Sequence of chain 1.G:
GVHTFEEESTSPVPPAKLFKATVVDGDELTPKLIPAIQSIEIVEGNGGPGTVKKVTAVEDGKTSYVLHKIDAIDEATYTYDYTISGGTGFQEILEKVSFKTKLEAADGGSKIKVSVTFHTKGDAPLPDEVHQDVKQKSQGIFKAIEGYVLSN

This small molecule binds to this protein.
Small molecule (SMILES): O=S(=O)(O)c1cccc2cccc(Nc3ccccc3)c12

Binding-site contacts:
Ligand atom C2 contacts residue LEU68 of chain 1.G at 4.1 Å (hydrophobic).
Ligand atom C1 contacts residue VAL53 of chain 1.G at 4.1 Å (hydrophobic).
Ligand atom C11 contacts residue VAL53 of chain 1.G at 4.4 Å (hydrophobic).
Ligand atom C15 contacts residue LYS70 of chain 1.G at 3.7 Å.
Ligand atom C5 contacts residue GLU45 of chain 1.G at 4.2 Å.
Ligand atom C2 contacts residue VAL53 of chain 1.G at 4.1 Å (hydrophobic).
Ligand atom C14 contacts residue LYS70 of chain 1.G at 4.2 Å.
Ligand atom C5 contacts residue VAL44 of chain 1.G at 4.5 Å (hydrophobic).
Ligand atom C7 contacts residue VAL44 of chain 1.G at 4.4 Å (hydrophobic).
Ligand atom C12 contacts residue VAL53 of chain 1.G at 4.0 Å (hydrophobic).
Ligand atom O2 contacts residue LYS70 of chain 1.G at 4.2 Å.
Ligand atom C3 contacts residue VAL53 of chain 1.G at 4.3 Å (hydrophobic).
Ligand atom C12 contacts residue LEU68 of chain 1.G at 4.0 Å (hydrophobic).
Ligand atom S contacts residue VAL53 of chain 1.G at 4.3 Å.
Ligand atom C12 contacts residue LYS70 of chain 1.G at 4.0 Å.
Ligand atom N contacts residue LYS70 of chain 1.G at 4.0 Å.
Ligand atom C11 contacts residue LYS70 of chain 1.G at 3.6 Å.
Ligand atom O3 contacts residue LYS70 of chain 1.G at 2.7 Å (salt-bridge).
Ligand atom C13 contacts residue LEU68 of chain 1.G at 4.1 Å (hydrophobic).
Ligand atom C8 contacts residue GLU45 of chain 1.G at 3.3 Å.
Ligand atom C6 contacts residue GLU45 of chain 1.G at 3.6 Å.
Ligand atom C4 contacts residue VAL44 of chain 1.G at 3.9 Å (hydrophobic).
Ligand atom N contacts residue VAL53 of chain 1.G at 4.1 Å.
Ligand atom O1 contacts residue LYS70 of chain 1.G at 3.9 Å.
Ligand atom C10 contacts residue VAL53 of chain 1.G at 4.1 Å (hydrophobic).
Ligand atom O3 contacts residue VAL53 of chain 1.G at 3.2 Å.
Ligand atom C9 contacts residue GLU45 of chain 1.G at 4.1 Å.
Ligand atom C13 contacts residue LYS70 of chain 1.G at 4.3 Å.
Ligand atom C14 contacts residue SER86 of chain 1.G at 3.4 Å.
Ligand atom C6 contacts residue VAL44 of chain 1.G at 4.0 Å (hydrophobic).
Ligand atom C3 contacts residue VAL44 of chain 1.G at 4.2 Å (hydrophobic).
Ligand atom C3 contacts residue LEU68 of chain 1.G at 4.5 Å (hydrophobic).
Ligand atom C9 contacts residue VAL53 of chain 1.G at 4.2 Å (hydrophobic).
Ligand atom O2 contacts residue GLU45 of chain 1.G at 4.4 Å.
Ligand atom C16 contacts residue LYS70 of chain 1.G at 3.4 Å.
Ligand atom C13 contacts residue SER86 of chain 1.G at 3.5 Å.
Ligand atom C7 contacts residue GLU45 of chain 1.G at 3.3 Å.
Ligand atom S contacts residue LYS70 of chain 1.G at 3.7 Å.